A small-molecule ligand and the protein it binds are described below.
Small molecule (SMILES): CC(=O)N[C@H]1[C@H](O[C@H]2[C@H](O)[C@@H](NC(C)=O)CO[C@@H]2CO)O[C@H](CO)[C@@H](O)[C@@H]1O

Sequence of chain 1.A:
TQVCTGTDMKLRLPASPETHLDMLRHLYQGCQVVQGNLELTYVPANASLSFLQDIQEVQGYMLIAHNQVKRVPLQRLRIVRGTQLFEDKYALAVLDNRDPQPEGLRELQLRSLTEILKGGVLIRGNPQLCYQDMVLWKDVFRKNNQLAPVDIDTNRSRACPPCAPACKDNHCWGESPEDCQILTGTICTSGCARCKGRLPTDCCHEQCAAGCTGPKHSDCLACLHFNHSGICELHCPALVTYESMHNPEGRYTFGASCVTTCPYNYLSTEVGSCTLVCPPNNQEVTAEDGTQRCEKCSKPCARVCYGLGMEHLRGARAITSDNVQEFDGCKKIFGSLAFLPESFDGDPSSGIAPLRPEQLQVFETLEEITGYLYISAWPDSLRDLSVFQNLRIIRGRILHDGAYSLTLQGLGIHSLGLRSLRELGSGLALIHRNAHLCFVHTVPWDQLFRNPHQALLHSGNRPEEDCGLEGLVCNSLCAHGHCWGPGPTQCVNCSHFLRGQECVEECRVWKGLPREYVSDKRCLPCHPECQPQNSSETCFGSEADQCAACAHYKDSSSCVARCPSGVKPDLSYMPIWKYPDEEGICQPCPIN

Binding-site contacts:
Ligand atom C1 contacts residue ASN46 of chain 1.A at 1.5 Å.
Ligand atom N2 contacts residue ALA45 of chain 1.A at 3.9 Å.
Ligand atom C8 contacts residue ASN46 of chain 1.A at 4.0 Å.
Ligand atom C8 contacts residue PRO44 of chain 1.A at 4.4 Å (hydrophobic).
Ligand atom C7 contacts residue ALA45 of chain 1.A at 4.3 Å (hydrophobic).
Ligand atom O7 contacts residue ASN46 of chain 1.A at 3.5 Å (h-bond).
Ligand atom C2 contacts residue ASN46 of chain 1.A at 2.2 Å.
Ligand atom N2 contacts residue ASN46 of chain 1.A at 2.8 Å (h-bond).
Ligand atom C1 contacts residue ALA45 of chain 1.A at 4.2 Å (hydrophobic).
Ligand atom C3 contacts residue ASN46 of chain 1.A at 3.5 Å.
Ligand atom O3 contacts residue ASN46 of chain 1.A at 4.5 Å.
Ligand atom C8 contacts residue ALA45 of chain 1.A at 3.7 Å (hydrophobic).
Ligand atom C5 contacts residue ASN46 of chain 1.A at 3.6 Å.
Ligand atom O5 contacts residue ASN46 of chain 1.A at 2.4 Å (h-bond).
Ligand atom C4 contacts residue ASN46 of chain 1.A at 4.0 Å.
Ligand atom C7 contacts residue ASN46 of chain 1.A at 3.2 Å.